Sequence of chain 1.A:
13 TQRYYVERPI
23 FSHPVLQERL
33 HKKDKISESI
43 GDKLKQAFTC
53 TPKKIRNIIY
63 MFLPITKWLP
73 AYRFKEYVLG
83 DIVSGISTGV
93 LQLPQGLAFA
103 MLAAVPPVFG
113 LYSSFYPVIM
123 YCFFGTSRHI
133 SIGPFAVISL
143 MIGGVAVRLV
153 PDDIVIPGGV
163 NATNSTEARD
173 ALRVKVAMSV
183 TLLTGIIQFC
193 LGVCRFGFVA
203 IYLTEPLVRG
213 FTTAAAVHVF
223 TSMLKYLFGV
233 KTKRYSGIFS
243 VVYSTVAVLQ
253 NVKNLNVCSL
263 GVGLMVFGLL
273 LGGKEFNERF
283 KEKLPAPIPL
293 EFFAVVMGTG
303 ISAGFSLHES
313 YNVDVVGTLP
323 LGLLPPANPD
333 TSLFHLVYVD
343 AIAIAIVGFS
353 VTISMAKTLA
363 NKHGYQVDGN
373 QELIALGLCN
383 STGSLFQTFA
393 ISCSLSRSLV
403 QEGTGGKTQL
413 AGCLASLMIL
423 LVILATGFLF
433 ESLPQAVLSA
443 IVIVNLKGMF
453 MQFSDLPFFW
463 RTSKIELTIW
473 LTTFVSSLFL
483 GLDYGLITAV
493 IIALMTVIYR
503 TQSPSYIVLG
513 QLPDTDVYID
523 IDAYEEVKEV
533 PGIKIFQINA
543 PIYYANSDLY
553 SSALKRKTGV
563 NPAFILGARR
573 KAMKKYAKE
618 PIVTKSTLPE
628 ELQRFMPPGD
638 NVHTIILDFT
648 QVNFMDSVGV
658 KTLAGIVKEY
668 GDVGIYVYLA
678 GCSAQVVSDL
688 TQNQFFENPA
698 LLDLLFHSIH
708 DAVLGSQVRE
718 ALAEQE

This protein binds this small molecule.
Small molecule (SMILES): O=C(O)c1ccccc1O

Binding-site contacts:
Ligand atom O2 contacts residue LEU397 of chain 1.A at 3.8 Å.
Ligand atom O1' contacts residue LEU448 of chain 1.A at 3.9 Å.
Ligand atom O1' contacts residue PHE101 of chain 1.A at 3.7 Å.
Ligand atom C5 contacts residue ALA138 of chain 1.A at 4.4 Å (hydrophobic).
Ligand atom C1 contacts residue ALA138 of chain 1.A at 4.3 Å (hydrophobic).
Ligand atom O1' contacts residue VAL444 of chain 1.A at 4.2 Å.
Ligand atom C4 contacts residue THR214 of chain 1.A at 3.9 Å.
Ligand atom C6 contacts residue LEU448 of chain 1.A at 3.9 Å (hydrophobic).
Ligand atom C2 contacts residue LEU397 of chain 1.A at 4.2 Å (hydrophobic).
Ligand atom C1' contacts residue LEU448 of chain 1.A at 4.2 Å (hydrophobic).
Ligand atom C3 contacts residue LEU397 of chain 1.A at 3.6 Å (hydrophobic).
Ligand atom C4 contacts residue ALA218 of chain 1.A at 3.8 Å (hydrophobic).
Ligand atom O2' contacts residue PHE101 of chain 1.A at 4.2 Å.
Ligand atom C5 contacts residue ALA218 of chain 1.A at 3.8 Å (hydrophobic).
Ligand atom C5 contacts residue ALA217 of chain 1.A at 3.8 Å (hydrophobic).
Ligand atom C4 contacts residue MET451 of chain 1.A at 4.5 Å (hydrophobic).
Ligand atom O1' contacts residue ALA138 of chain 1.A at 4.1 Å.
Ligand atom C6 contacts residue VAL221 of chain 1.A at 3.8 Å (hydrophobic).
Ligand atom C1' contacts residue PHE101 of chain 1.A at 4.2 Å (hydrophobic).
Ligand atom C6 contacts residue ALA138 of chain 1.A at 3.6 Å (hydrophobic).
Ligand atom C1' contacts residue ALA138 of chain 1.A at 4.3 Å (hydrophobic).
Ligand atom C2 contacts residue LEU448 of chain 1.A at 4.4 Å (hydrophobic).
Ligand atom C5 contacts residue LEU448 of chain 1.A at 4.3 Å (hydrophobic).
Ligand atom C2 contacts residue MET451 of chain 1.A at 4.2 Å (hydrophobic).
Ligand atom C3 contacts residue MET451 of chain 1.A at 3.6 Å (hydrophobic).
Ligand atom C4 contacts residue LEU397 of chain 1.A at 4.5 Å (hydrophobic).
Ligand atom O2' contacts residue SER398 of chain 1.A at 3.6 Å.
Ligand atom O2 contacts residue MET451 of chain 1.A at 4.0 Å.
Ligand atom O2 contacts residue SER398 of chain 1.A at 4.0 Å.
Ligand atom C5 contacts residue VAL221 of chain 1.A at 3.9 Å (hydrophobic).
Ligand atom C1 contacts residue LEU448 of chain 1.A at 3.9 Å (hydrophobic).
Ligand atom C4 contacts residue ALA217 of chain 1.A at 3.9 Å (hydrophobic).
Ligand atom O1' contacts residue VAL221 of chain 1.A at 4.5 Å.